The small molecule below binds the protein below.
Small molecule (SMILES): COc1ccccc1OCCNC(=O)c1cc(=O)[nH]c2cccc(OC)c12

Binding-site contacts:
Ligand atom C13 contacts residue ASN142 of chain 2.A at 3.6 Å.
Ligand atom C2 contacts residue GLN189 of chain 2.A at 3.8 Å.
Ligand atom C14 contacts residue LEU141 of chain 2.A at 3.8 Å (hydrophobic).
Ligand atom C5 contacts residue HIS41 of chain 2.A at 3.4 Å.
Ligand atom O2 contacts residue ASN142 of chain 2.A at 3.1 Å (h-bond).
Ligand atom N contacts residue CYS145 of chain 2.A at 3.6 Å.
Ligand atom N1 contacts residue PHE140 of chain 2.A at 3.1 Å (h-bond).
Ligand atom C contacts residue GLN189 of chain 2.A at 3.7 Å.
Ligand atom C14 contacts residue ASN142 of chain 2.A at 3.8 Å.
Ligand atom C3 contacts residue ARG188 of chain 2.A at 3.5 Å.
Ligand atom O3 contacts residue HIS172 of chain 2.A at 3.4 Å.
Ligand atom O3 contacts residue HIS163 of chain 2.A at 2.6 Å (h-bond).
Ligand atom C19 contacts residue ASN142 of chain 2.A at 3.5 Å.
Ligand atom C3 contacts residue ASP187 of chain 2.A at 3.7 Å.
Ligand atom C18 contacts residue ASN142 of chain 2.A at 3.4 Å.
Ligand atom C5 contacts residue HIS164 of chain 2.A at 3.5 Å.
Ligand atom C7 contacts residue HIS41 of chain 2.A at 3.5 Å.
Ligand atom C3 contacts residue MET49 of chain 2.A at 3.4 Å (hydrophobic).
Ligand atom C19 contacts residue LEU141 of chain 2.A at 3.7 Å (hydrophobic).
Ligand atom O4 contacts residue ASN142 of chain 2.A at 3.5 Å.
Ligand atom C12 contacts residue HIS163 of chain 2.A at 3.6 Å.
Ligand atom O3 contacts residue GLU166 of chain 2.A at 3.5 Å.
Ligand atom C11 contacts residue LEU141 of chain 2.A at 3.8 Å (hydrophobic).
Ligand atom C14 contacts residue PHE140 of chain 2.A at 3.8 Å (hydrophobic).
Ligand atom C3 contacts residue MET165 of chain 2.A at 3.5 Å (hydrophobic).
Ligand atom N1 contacts residue GLU166 of chain 2.A at 3.4 Å (salt-bridge).
Ligand atom C4 contacts residue HIS41 of chain 2.A at 3.8 Å.
Ligand atom C13 contacts residue LEU141 of chain 2.A at 3.5 Å (hydrophobic).
Ligand atom O2 contacts residue GLY143 of chain 2.A at 3.2 Å (h-bond).
Ligand atom C12 contacts residue LEU141 of chain 2.A at 3.8 Å (hydrophobic).
Ligand atom C4 contacts residue MET49 of chain 2.A at 3.4 Å (hydrophobic).
Ligand atom C17 contacts residue ASN142 of chain 2.A at 3.5 Å.
Ligand atom C16 contacts residue ASN142 of chain 2.A at 3.7 Å.
Ligand atom C10 contacts residue LEU141 of chain 2.A at 3.8 Å (hydrophobic).
Ligand atom O2 contacts residue CYS145 of chain 2.A at 3.8 Å.
Ligand atom N1 contacts residue LEU141 of chain 2.A at 3.7 Å.
Ligand atom C9 contacts residue CYS145 of chain 2.A at 3.7 Å (hydrophobic).
Ligand atom C12 contacts residue GLU166 of chain 2.A at 3.6 Å.
Ligand atom C2 contacts residue ARG188 of chain 2.A at 3.8 Å.
Ligand atom O3 contacts residue PHE140 of chain 2.A at 3.3 Å.

Sequence of chain 1.A:
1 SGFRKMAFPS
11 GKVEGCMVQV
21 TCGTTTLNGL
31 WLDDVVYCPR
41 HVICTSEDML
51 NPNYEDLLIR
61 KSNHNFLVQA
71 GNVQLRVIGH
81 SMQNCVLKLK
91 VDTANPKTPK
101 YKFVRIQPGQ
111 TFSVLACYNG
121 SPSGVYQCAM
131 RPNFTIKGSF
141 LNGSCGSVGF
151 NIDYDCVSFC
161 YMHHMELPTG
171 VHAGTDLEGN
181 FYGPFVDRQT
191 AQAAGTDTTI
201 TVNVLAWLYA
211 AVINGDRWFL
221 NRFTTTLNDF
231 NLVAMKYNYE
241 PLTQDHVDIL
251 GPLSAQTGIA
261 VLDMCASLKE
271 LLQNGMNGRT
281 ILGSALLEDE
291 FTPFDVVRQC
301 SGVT

Sequence of chain 2.A:
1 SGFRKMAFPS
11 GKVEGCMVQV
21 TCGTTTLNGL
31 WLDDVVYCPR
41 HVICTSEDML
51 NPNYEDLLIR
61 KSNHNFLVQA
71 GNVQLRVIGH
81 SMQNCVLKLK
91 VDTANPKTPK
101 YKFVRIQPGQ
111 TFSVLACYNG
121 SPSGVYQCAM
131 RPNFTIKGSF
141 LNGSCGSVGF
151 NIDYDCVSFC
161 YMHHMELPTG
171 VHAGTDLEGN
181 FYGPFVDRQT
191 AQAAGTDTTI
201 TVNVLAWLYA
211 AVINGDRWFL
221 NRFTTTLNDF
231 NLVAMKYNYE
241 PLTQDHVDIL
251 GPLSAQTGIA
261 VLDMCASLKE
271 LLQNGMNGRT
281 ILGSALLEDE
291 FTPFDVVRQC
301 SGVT